Binding-site contacts:
Ligand atom C1 contacts residue SER173 of chain 2.A at 3.4 Å.
Ligand atom O6 contacts residue GLN263 of chain 2.A at 3.7 Å.
Ligand atom O1B contacts residue GLN263 of chain 2.A at 2.5 Å (h-bond).
Ligand atom O9 contacts residue GLU227 of chain 2.A at 2.3 Å (salt-bridge).
Ligand atom C11 contacts residue GLY171 of chain 2.A at 3.6 Å.
Ligand atom C10 contacts residue VAL172 of chain 2.A at 3.6 Å (hydrophobic).
Ligand atom O9 contacts residue ASN223 of chain 2.A at 3.8 Å.
Ligand atom O1B contacts residue SER173 of chain 2.A at 2.6 Å (h-bond).
Ligand atom N5 contacts residue VAL172 of chain 2.A at 3.0 Å (h-bond).
Ligand atom C2 contacts residue GLN263 of chain 2.A at 3.9 Å.
Ligand atom C9 contacts residue HIS220 of chain 2.A at 3.6 Å.
Ligand atom O10 contacts residue LEU231 of chain 2.A at 3.6 Å.
Ligand atom O8 contacts residue SER265 of chain 2.A at 4.0 Å.
Ligand atom C9 contacts residue SER265 of chain 2.A at 3.6 Å.
Ligand atom O1A contacts residue SER174 of chain 2.A at 2.7 Å (h-bond).
Ligand atom C11 contacts residue VAL172 of chain 2.A at 3.2 Å (hydrophobic).
Ligand atom O4 contacts residue GLN263 of chain 2.A at 3.5 Å (h-bond).
Ligand atom O8 contacts residue TYR132 of chain 2.A at 2.6 Å (h-bond).
Ligand atom O4 contacts residue GLY262 of chain 2.A at 4.1 Å.
Ligand atom C11 contacts residue SER170 of chain 2.A at 3.2 Å.
Ligand atom C8 contacts residue GLN263 of chain 2.A at 3.6 Å.
Ligand atom O9 contacts residue SER265 of chain 2.A at 2.8 Å (h-bond).
Ligand atom O6 contacts residue ASN223 of chain 2.A at 3.7 Å.
Ligand atom C9 contacts residue TRP190 of chain 2.A at 3.9 Å (hydrophobic).
Ligand atom C8 contacts residue TRP190 of chain 2.A at 3.9 Å (hydrophobic).
Ligand atom C9 contacts residue GLU227 of chain 2.A at 3.0 Å.
Ligand atom O1B contacts residue SER174 of chain 2.A at 3.7 Å.
Ligand atom C8 contacts residue TYR132 of chain 2.A at 3.4 Å (hydrophobic).
Ligand atom O9 contacts residue TYR132 of chain 2.A at 3.3 Å (h-bond).
Ligand atom C1 contacts residue GLN263 of chain 2.A at 3.0 Å.
Ligand atom O1A contacts residue GLN263 of chain 2.A at 3.5 Å (h-bond).
Ligand atom C7 contacts residue TRP190 of chain 2.A at 3.8 Å (hydrophobic).
Ligand atom O8 contacts residue GLN263 of chain 2.A at 3.1 Å (h-bond).
Ligand atom O7 contacts residue LYS230 of chain 2.A at 3.9 Å.
Ligand atom C1 contacts residue SER174 of chain 2.A at 3.5 Å.
Ligand atom O9 contacts residue HIS220 of chain 2.A at 3.9 Å.
Ligand atom C5 contacts residue VAL172 of chain 2.A at 4.0 Å (hydrophobic).
Ligand atom O1A contacts residue SER173 of chain 2.A at 3.7 Å.
Ligand atom C9 contacts residue TYR132 of chain 2.A at 3.2 Å (hydrophobic).
Ligand atom O8 contacts residue TRP190 of chain 2.A at 3.4 Å.

The protein below binds the small molecule below.
Small molecule (SMILES): CC(=O)N[C@H]1[C@H]([C@H](O)[C@H](O)CO)O[C@@](O[C@H]2[C@@H](O)[C@@H](CO)OC[C@@H]2O)(C(=O)O)C[C@@H]1O

Sequence of chain 2.A:
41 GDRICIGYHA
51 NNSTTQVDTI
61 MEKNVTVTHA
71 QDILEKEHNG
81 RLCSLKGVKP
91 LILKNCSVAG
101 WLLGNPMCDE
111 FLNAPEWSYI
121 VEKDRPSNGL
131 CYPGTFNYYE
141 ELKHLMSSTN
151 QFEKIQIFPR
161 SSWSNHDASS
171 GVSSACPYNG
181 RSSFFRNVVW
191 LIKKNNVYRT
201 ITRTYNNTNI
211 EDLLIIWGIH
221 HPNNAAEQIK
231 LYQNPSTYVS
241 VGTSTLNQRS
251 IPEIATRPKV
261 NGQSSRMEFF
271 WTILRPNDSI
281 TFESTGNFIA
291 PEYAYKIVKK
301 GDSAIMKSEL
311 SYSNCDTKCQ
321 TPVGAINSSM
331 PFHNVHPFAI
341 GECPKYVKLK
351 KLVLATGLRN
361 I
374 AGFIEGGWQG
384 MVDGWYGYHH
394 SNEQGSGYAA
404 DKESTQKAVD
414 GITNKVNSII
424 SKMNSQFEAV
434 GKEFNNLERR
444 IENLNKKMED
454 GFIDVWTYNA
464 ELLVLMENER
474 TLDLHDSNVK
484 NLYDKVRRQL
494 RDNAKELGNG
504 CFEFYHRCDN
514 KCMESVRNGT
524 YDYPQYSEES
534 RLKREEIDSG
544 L